A protein and the small-molecule ligand that binds it are described below.
Small molecule (SMILES): CC(=O)N[C@@H]1[C@@H](O)[C@H](O)[C@@H](CO)O[C@H]1O

Sequence of chain 1.C:
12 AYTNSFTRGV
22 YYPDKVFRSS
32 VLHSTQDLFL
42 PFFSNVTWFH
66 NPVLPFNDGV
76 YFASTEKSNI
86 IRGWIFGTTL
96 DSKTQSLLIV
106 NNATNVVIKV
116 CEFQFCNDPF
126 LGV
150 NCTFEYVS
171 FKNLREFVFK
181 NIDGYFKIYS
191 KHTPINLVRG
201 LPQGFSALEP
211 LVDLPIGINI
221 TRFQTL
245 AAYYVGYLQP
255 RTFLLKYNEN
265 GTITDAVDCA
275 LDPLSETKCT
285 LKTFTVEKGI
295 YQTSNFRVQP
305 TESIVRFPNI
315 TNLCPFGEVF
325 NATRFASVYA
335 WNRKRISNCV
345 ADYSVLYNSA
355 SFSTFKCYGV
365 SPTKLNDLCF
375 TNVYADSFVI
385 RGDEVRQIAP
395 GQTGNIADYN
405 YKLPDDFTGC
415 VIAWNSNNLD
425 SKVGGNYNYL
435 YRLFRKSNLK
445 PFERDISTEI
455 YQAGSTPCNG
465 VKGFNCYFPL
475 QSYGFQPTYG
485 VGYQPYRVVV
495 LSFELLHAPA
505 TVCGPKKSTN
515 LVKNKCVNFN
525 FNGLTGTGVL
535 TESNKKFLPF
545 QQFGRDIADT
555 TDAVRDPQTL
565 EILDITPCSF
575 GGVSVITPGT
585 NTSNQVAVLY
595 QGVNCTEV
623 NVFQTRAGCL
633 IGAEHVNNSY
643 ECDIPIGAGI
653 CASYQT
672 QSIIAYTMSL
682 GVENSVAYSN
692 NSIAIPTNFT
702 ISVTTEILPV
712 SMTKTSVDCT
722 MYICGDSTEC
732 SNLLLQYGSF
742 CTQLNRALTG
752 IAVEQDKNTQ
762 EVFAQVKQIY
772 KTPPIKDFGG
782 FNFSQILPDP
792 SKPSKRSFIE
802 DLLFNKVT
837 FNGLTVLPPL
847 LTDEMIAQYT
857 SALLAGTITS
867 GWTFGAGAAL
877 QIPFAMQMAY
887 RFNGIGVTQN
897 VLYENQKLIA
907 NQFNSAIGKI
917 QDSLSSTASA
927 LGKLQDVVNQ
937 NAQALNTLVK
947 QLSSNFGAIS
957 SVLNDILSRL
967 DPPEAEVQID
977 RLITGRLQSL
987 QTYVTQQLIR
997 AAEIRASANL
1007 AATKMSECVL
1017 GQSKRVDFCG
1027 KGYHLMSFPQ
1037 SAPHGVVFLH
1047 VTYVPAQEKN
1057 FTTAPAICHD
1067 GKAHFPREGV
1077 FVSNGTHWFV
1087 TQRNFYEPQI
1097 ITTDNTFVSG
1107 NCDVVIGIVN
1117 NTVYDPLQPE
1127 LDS

Binding-site contacts:
Ligand atom C8 contacts residue ASN1116 of chain 1.C at 3.9 Å.
Ligand atom C3 contacts residue ASN1116 of chain 1.C at 3.8 Å.
Ligand atom O5 contacts residue ASN1116 of chain 1.C at 2.4 Å (h-bond).
Ligand atom C5 contacts residue ASN1116 of chain 1.C at 3.6 Å.
Ligand atom O7 contacts residue ASN1116 of chain 1.C at 3.3 Å (h-bond).
Ligand atom C1 contacts residue ASN1116 of chain 1.C at 1.4 Å.
Ligand atom C8 contacts residue ILE1114 of chain 1.C at 3.7 Å (hydrophobic).
Ligand atom N2 contacts residue ASN1116 of chain 1.C at 2.9 Å (h-bond).
Ligand atom C2 contacts residue ASN1116 of chain 1.C at 2.5 Å.
Ligand atom C7 contacts residue ASN1116 of chain 1.C at 3.2 Å.
Ligand atom C4 contacts residue ASN1116 of chain 1.C at 4.2 Å.
Ligand atom C8 contacts residue VAL1115 of chain 1.C at 4.1 Å (hydrophobic).